Sequence of chain 3.D:
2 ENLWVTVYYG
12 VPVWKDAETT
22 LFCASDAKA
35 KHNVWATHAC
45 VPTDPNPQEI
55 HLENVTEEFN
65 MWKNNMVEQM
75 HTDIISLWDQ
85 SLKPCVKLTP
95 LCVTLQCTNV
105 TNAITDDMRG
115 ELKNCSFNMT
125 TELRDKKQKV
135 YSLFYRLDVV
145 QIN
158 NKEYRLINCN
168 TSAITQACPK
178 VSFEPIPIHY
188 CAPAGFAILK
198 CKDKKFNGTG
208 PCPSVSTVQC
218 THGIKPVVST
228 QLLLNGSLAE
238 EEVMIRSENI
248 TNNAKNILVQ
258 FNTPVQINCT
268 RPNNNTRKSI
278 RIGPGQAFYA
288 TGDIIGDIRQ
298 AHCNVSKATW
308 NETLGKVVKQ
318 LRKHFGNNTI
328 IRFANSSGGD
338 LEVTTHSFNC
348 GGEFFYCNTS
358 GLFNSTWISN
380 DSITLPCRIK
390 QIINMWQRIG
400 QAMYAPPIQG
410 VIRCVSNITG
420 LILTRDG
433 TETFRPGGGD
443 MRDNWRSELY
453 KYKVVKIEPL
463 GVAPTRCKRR

A small-molecule ligand and the protein it binds are described below.
Small molecule (SMILES): O=C(C(=O)N1CCN(C(=O)c2ccccc2)CC1)c1c[nH]c2c(F)ccc(Br)c12

Binding-site contacts:
Ligand atom C19 contacts residue SER344 of chain 3.D at 3.3 Å.
Ligand atom C13 contacts residue TRP395 of chain 3.D at 3.6 Å (hydrophobic).
Ligand atom BR contacts residue ASN393 of chain 3.D at 3.7 Å.
Ligand atom C04 contacts residue MET394 of chain 3.D at 3.7 Å (hydrophobic).
Ligand atom O26 contacts residue ILE79 of chain 3.D at 3.8 Å.
Ligand atom C20 contacts residue TYR353 of chain 3.D at 3.0 Å (hydrophobic).
Ligand atom C07 contacts residue ILE79 of chain 3.D at 3.7 Å (hydrophobic).
Ligand atom C06 contacts residue MET402 of chain 3.D at 3.6 Å (hydrophobic).
Ligand atom C02 contacts residue LEU86 of chain 3.D at 3.7 Å (hydrophobic).
Ligand atom C17 contacts residue VAL225 of chain 3.D at 3.3 Å (hydrophobic).
Ligand atom C02 contacts residue GLN400 of chain 3.D at 3.8 Å.
Ligand atom C07 contacts residue MET394 of chain 3.D at 3.9 Å (hydrophobic).
Ligand atom N23 contacts residue ASP83 of chain 3.D at 2.3 Å (salt-bridge).
Ligand atom C01 contacts residue LEU86 of chain 3.D at 3.7 Å (hydrophobic).
Ligand atom C14 contacts residue TRP395 of chain 3.D at 3.4 Å (hydrophobic).
Ligand atom F22 contacts residue ASP83 of chain 3.D at 3.2 Å.
Ligand atom C17 contacts residue TRP395 of chain 3.D at 3.4 Å (hydrophobic).
Ligand atom C19 contacts residue TYR353 of chain 3.D at 3.6 Å (hydrophobic).
Ligand atom O27 contacts residue MET394 of chain 3.D at 3.4 Å.
Ligand atom F22 contacts residue GLN400 of chain 3.D at 3.0 Å.
Ligand atom C21 contacts residue PHE351 of chain 3.D at 3.4 Å (hydrophobic).
Ligand atom C08 contacts residue TRP82 of chain 3.D at 3.7 Å (hydrophobic).
Ligand atom N23 contacts residue MET394 of chain 3.D at 3.6 Å (h-bond).
Ligand atom O28 contacts residue VAL225 of chain 3.D at 3.7 Å.
Ligand atom O28 contacts residue PHE351 of chain 3.D at 3.8 Å.
Ligand atom C02 contacts residue ASP83 of chain 3.D at 3.7 Å.
Ligand atom C07 contacts residue ASP83 of chain 3.D at 3.4 Å.
Ligand atom C05 contacts residue MET394 of chain 3.D at 3.8 Å (hydrophobic).
Ligand atom C03 contacts residue ASP83 of chain 3.D at 3.3 Å.
Ligand atom C03 contacts residue MET394 of chain 3.D at 3.7 Å (hydrophobic).
Ligand atom C16 contacts residue TRP395 of chain 3.D at 3.9 Å (hydrophobic).
Ligand atom C18 contacts residue SER344 of chain 3.D at 3.2 Å.
Ligand atom C07 contacts residue TRP82 of chain 3.D at 3.5 Å (hydrophobic).
Ligand atom C12 contacts residue TRP82 of chain 3.D at 3.4 Å (hydrophobic).
Ligand atom C18 contacts residue TRP395 of chain 3.D at 3.5 Å (hydrophobic).
Ligand atom C21 contacts residue ILE392 of chain 3.D at 3.6 Å (hydrophobic).
Ligand atom O26 contacts residue TRP82 of chain 3.D at 3.5 Å.
Ligand atom C08 contacts residue MET394 of chain 3.D at 3.8 Å (hydrophobic).
Ligand atom C18 contacts residue PHE345 of chain 3.D at 3.7 Å (hydrophobic).
Ligand atom O27 contacts residue TRP395 of chain 3.D at 3.1 Å (h-bond).